Sequence of chain 1.C:
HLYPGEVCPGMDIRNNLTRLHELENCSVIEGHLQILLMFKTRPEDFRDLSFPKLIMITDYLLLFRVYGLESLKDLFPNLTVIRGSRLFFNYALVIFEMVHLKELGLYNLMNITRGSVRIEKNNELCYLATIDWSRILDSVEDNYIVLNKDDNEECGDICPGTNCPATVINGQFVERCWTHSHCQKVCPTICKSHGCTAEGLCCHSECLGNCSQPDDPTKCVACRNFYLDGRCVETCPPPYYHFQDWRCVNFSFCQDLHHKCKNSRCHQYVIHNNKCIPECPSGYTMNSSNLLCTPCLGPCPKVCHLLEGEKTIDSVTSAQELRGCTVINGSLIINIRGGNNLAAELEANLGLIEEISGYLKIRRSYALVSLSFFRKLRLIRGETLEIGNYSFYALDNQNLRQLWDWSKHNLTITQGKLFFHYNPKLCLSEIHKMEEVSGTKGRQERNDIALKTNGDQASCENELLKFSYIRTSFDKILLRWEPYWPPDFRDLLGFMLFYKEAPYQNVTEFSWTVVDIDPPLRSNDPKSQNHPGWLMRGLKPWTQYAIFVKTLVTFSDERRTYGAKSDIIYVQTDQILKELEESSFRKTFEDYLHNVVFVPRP

This protein binds this small molecule.
Small molecule (SMILES): CC(=O)N[C@@H]1[C@@H](O)[C@H](O)[C@@H](CO)O[C@H]1O

Binding-site contacts:
Ligand atom C4 contacts residue ASN25 of chain 1.C at 4.2 Å.
Ligand atom C7 contacts residue ASN25 of chain 1.C at 3.2 Å.
Ligand atom N2 contacts residue GLU24 of chain 1.C at 4.0 Å.
Ligand atom C7 contacts residue GLU24 of chain 1.C at 4.3 Å.
Ligand atom C3 contacts residue ASN25 of chain 1.C at 3.8 Å.
Ligand atom C8 contacts residue GLU24 of chain 1.C at 3.4 Å.
Ligand atom C5 contacts residue ASN25 of chain 1.C at 3.7 Å.
Ligand atom C2 contacts residue ASN25 of chain 1.C at 2.4 Å.
Ligand atom O7 contacts residue ASN25 of chain 1.C at 3.2 Å (h-bond).
Ligand atom C1 contacts residue ASN25 of chain 1.C at 1.4 Å.
Ligand atom O5 contacts residue ASN25 of chain 1.C at 2.4 Å (h-bond).
Ligand atom C8 contacts residue GLU22 of chain 1.C at 4.0 Å.
Ligand atom N2 contacts residue ASN25 of chain 1.C at 2.8 Å (h-bond).
Ligand atom C8 contacts residue ASN25 of chain 1.C at 3.6 Å.